Sequence of chain 1.B:
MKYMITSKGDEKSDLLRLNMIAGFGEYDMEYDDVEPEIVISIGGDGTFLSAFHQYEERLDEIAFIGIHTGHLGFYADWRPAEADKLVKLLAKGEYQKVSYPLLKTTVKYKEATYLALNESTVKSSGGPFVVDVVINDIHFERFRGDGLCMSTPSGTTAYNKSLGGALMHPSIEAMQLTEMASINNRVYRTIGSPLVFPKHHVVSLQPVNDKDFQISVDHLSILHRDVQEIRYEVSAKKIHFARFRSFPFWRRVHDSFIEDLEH

Binding-site contacts:
Ligand atom N3 contacts residue ALA162 of chain 1.D at 3.5 Å.
Ligand atom C3' contacts residue GLU123 of chain 1.D at 3.4 Å.
Ligand atom OBF contacts residue ASP150 of chain 1.B at 3.6 Å.
Ligand atom C2' contacts residue TYR163 of chain 1.D at 3.8 Å (hydrophobic).
Ligand atom C6 contacts residue TYR163 of chain 1.D at 3.4 Å (hydrophobic).
Ligand atom O2' contacts residue TYR163 of chain 1.D at 3.4 Å (h-bond).
Ligand atom C2 contacts residue ILE187 of chain 1.B at 3.7 Å (hydrophobic).
Ligand atom N3 contacts residue TYR163 of chain 1.D at 3.2 Å (h-bond).
Ligand atom C5' contacts residue HIS223 of chain 1.D at 3.8 Å.
Ligand atom N1 contacts residue TYR163 of chain 1.D at 3.9 Å.
Ligand atom O3' contacts residue ASN122 of chain 1.D at 3.2 Å (h-bond).
Ligand atom C4 contacts residue TYR163 of chain 1.D at 3.6 Å (hydrophobic).
Ligand atom N7 contacts residue TYR163 of chain 1.D at 3.4 Å.
Ligand atom O3' contacts residue GLU123 of chain 1.D at 2.9 Å (salt-bridge).
Ligand atom O2' contacts residue GLU123 of chain 1.D at 2.4 Å (salt-bridge).
Ligand atom N6 contacts residue ASP150 of chain 1.B at 3.4 Å (salt-bridge).
Ligand atom N6 contacts residue ILE187 of chain 1.B at 3.8 Å.
Ligand atom N6 contacts residue SER166 of chain 1.D at 3.6 Å.
Ligand atom C5 contacts residue TYR163 of chain 1.D at 3.4 Å (hydrophobic).
Ligand atom O5' contacts residue LEU49 of chain 1.D at 3.9 Å.
Ligand atom C3' contacts residue ASP222 of chain 1.D at 3.9 Å.
Ligand atom C2 contacts residue SER166 of chain 1.D at 3.4 Å.
Ligand atom CBB contacts residue HIS223 of chain 1.D at 3.4 Å.
Ligand atom N1 contacts residue ILE187 of chain 1.B at 3.2 Å.
Ligand atom N6 contacts residue ALA185 of chain 1.B at 3.2 Å (h-bond).
Ligand atom N9 contacts residue TYR163 of chain 1.D at 3.7 Å.
Ligand atom O3' contacts residue ASP222 of chain 1.D at 3.9 Å.
Ligand atom C2 contacts residue ALA162 of chain 1.D at 3.5 Å (hydrophobic).
Ligand atom N6 contacts residue TYR163 of chain 1.D at 3.4 Å.
Ligand atom O2' contacts residue ALA162 of chain 1.D at 3.2 Å.
Ligand atom C6 contacts residue SER166 of chain 1.D at 3.5 Å.
Ligand atom N1 contacts residue SER166 of chain 1.D at 2.6 Å (h-bond).
Ligand atom CBC contacts residue HIS223 of chain 1.D at 3.9 Å.
Ligand atom C6 contacts residue ILE187 of chain 1.B at 3.8 Å (hydrophobic).
Ligand atom O5' contacts residue HIS223 of chain 1.D at 3.7 Å.
Ligand atom C8 contacts residue TYR163 of chain 1.D at 3.7 Å (hydrophobic).
Ligand atom C2' contacts residue GLU123 of chain 1.D at 3.4 Å.
Ligand atom C2 contacts residue TYR163 of chain 1.D at 3.5 Å (hydrophobic).
Ligand atom CAU contacts residue TYR163 of chain 1.D at 3.8 Å (hydrophobic).
Ligand atom CBE contacts residue ARG148 of chain 1.B at 3.6 Å.

Sequence of chain 1.D:
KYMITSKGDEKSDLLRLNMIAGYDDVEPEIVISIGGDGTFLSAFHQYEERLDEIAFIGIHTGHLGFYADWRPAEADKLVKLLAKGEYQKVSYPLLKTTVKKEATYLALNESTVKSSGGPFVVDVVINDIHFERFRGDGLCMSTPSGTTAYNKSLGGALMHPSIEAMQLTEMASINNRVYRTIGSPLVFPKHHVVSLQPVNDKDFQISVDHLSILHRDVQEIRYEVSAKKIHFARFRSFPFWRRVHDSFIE

A small-molecule ligand and the protein it binds are described below.
Small molecule (SMILES): Nc1ncnc2c1nc(SCC(=O)NCCc1ccccc1)n2[C@@H]1O[C@H](CO)[C@@H](O)[C@H]1O